Binding-site contacts:
Ligand atom S2 contacts residue SNM1 of chain 1.B at 3.9 Å.
Ligand atom C17 contacts residue SNM1 of chain 1.B at 3.5 Å.
Ligand atom C18 contacts residue SNM1 of chain 1.B at 3.3 Å.
Ligand atom O15 contacts residue SNM1 of chain 1.B at 3.8 Å.
Ligand atom C26 contacts residue SNM1 of chain 1.B at 3.8 Å.
Ligand atom S4 contacts residue SNM1 of chain 1.B at 3.8 Å.
Ligand atom O11 contacts residue THR69 of chain 1.C at 3.5 Å.
Ligand atom C3 contacts residue SNM1 of chain 1.B at 3.8 Å.
Ligand atom S3 contacts residue ASN23 of chain 1.B at 3.9 Å.
Ligand atom C23 contacts residue SNM1 of chain 1.B at 3.9 Å.
Ligand atom C20 contacts residue SNM1 of chain 1.B at 3.5 Å.
Ligand atom O7 contacts residue SNM1 of chain 1.B at 3.5 Å (h-bond).
Ligand atom O9 contacts residue ASN23 of chain 1.B at 2.7 Å (h-bond).
Ligand atom C13 contacts residue SNM1 of chain 1.B at 3.9 Å.
Ligand atom C8 contacts residue SNM1 of chain 1.B at 3.9 Å.
Ligand atom O10 contacts residue ASN23 of chain 1.B at 3.2 Å (h-bond).
Ligand atom C28 contacts residue SNM1 of chain 1.B at 3.9 Å.
Ligand atom O9 contacts residue SNM1 of chain 1.B at 3.8 Å.
Ligand atom O12 contacts residue THR69 of chain 1.C at 3.2 Å.
Ligand atom O3 contacts residue SNM1 of chain 1.B at 3.8 Å.
Ligand atom O12 contacts residue SNM1 of chain 1.B at 2.8 Å (h-bond).
Ligand atom O5 contacts residue SNM1 of chain 1.B at 3.3 Å.
Ligand atom C27 contacts residue SNM1 of chain 1.B at 3.4 Å.
Ligand atom C9 contacts residue SNM1 of chain 1.B at 3.8 Å.
Ligand atom C2 contacts residue SNM1 of chain 1.B at 3.5 Å.
Ligand atom S2 contacts residue SER2 of chain 1.B at 3.8 Å.
Ligand atom O1 contacts residue GLY68 of chain 1.C at 3.7 Å.
Ligand atom C7 contacts residue SNM1 of chain 1.B at 3.8 Å.
Ligand atom C11 contacts residue SNM1 of chain 1.B at 3.6 Å.
Ligand atom S4 contacts residue THR69 of chain 1.C at 4.0 Å.
Ligand atom C24 contacts residue SNM1 of chain 1.B at 3.6 Å.
Ligand atom C15 contacts residue SNM1 of chain 1.B at 3.7 Å.
Ligand atom C19 contacts residue SNM1 of chain 1.B at 3.3 Å.
Ligand atom O5 contacts residue SER2 of chain 1.B at 3.1 Å (h-bond).
Ligand atom O6 contacts residue SER2 of chain 1.B at 2.7 Å (h-bond).
Ligand atom O12 contacts residue ASN23 of chain 1.B at 3.9 Å.
Ligand atom O12 contacts residue ASN22 of chain 1.B at 3.8 Å.
Ligand atom C14 contacts residue ASN23 of chain 1.B at 3.9 Å.
Ligand atom C21 contacts residue SNM1 of chain 1.B at 3.8 Å.
Ligand atom C1 contacts residue SNM1 of chain 1.B at 3.4 Å.

Sequence of chain 1.C:
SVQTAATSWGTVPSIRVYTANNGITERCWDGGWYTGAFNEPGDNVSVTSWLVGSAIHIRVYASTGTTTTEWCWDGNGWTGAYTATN

This small molecule binds to this protein.
Small molecule (SMILES): O=S(=O)(O)c1cc2c(O)c(c1)Cc1cc(S(=O)(=O)O)cc(c1O)Cc1cc(S(=O)(=O)O)cc(c1O)Cc1cc(S(=O)(=O)O)cc(c1O)C2

Sequence of chain 1.B:
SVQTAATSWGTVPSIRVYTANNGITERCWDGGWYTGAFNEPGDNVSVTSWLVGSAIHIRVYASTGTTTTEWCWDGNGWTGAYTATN